Sequence of chain 1.D:
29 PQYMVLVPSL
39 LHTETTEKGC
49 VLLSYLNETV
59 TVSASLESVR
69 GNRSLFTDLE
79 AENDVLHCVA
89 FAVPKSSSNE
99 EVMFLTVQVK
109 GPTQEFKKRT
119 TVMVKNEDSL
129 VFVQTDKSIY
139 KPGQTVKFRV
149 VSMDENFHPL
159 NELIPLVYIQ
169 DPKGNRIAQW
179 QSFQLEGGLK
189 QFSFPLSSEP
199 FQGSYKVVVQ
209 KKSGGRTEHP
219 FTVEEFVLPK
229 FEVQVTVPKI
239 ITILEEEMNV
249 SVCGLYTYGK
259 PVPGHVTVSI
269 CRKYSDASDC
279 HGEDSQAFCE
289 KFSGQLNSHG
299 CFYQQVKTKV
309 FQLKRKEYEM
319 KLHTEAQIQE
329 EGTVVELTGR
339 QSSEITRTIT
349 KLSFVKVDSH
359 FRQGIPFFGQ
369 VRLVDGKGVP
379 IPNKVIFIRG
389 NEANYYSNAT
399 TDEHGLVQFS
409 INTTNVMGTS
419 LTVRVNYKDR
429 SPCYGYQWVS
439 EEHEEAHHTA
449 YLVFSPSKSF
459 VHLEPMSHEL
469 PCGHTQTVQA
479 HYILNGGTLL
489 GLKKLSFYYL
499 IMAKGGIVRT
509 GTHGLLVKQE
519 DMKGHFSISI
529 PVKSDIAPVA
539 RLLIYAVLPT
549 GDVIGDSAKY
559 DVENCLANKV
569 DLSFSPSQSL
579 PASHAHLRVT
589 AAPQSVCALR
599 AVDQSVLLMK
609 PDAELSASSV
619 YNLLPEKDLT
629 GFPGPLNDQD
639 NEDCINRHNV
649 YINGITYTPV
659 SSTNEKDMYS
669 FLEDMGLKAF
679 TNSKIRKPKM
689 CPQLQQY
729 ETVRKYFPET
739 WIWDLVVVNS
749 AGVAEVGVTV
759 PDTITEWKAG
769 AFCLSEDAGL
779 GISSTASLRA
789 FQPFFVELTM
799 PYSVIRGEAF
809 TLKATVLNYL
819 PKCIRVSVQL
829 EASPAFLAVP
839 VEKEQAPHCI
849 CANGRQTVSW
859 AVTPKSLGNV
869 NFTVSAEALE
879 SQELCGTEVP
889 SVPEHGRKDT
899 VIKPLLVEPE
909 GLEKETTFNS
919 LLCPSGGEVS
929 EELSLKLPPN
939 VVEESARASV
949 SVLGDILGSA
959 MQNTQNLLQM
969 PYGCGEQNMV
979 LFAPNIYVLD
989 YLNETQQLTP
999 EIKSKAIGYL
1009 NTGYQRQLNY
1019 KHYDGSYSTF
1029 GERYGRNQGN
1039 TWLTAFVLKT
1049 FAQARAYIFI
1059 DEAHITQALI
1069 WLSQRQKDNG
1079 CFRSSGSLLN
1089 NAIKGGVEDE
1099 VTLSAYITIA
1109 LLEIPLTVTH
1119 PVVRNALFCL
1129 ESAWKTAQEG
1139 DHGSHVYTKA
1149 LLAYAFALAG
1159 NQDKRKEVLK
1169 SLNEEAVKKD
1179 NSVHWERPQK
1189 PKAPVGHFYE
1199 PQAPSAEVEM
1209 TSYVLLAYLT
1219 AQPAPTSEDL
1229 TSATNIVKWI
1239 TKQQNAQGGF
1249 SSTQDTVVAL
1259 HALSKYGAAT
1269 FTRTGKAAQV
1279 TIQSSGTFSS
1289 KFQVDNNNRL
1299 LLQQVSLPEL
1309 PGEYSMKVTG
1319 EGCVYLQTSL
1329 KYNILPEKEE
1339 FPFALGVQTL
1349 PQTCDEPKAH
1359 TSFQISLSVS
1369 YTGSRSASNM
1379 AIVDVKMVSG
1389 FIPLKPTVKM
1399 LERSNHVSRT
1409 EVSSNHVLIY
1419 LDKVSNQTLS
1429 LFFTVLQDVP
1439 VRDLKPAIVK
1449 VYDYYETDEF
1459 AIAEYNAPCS

Binding-site contacts:
Ligand atom C1 contacts residue GLU56 of chain 1.D at 4.2 Å.
Ligand atom C5 contacts residue GLU56 of chain 1.D at 3.4 Å.
Ligand atom C1 contacts residue ASN55 of chain 1.D at 1.4 Å.
Ligand atom O4 contacts residue GLU56 of chain 1.D at 3.0 Å (salt-bridge).
Ligand atom O6 contacts residue GLN112 of chain 1.D at 4.1 Å.
Ligand atom C2 contacts residue PRO29 of chain 1.D at 4.4 Å (hydrophobic).
Ligand atom C8 contacts residue LEU54 of chain 1.D at 4.4 Å (hydrophobic).
Ligand atom N2 contacts residue ASN55 of chain 1.D at 2.9 Å (h-bond).
Ligand atom C8 contacts residue ASN55 of chain 1.D at 3.9 Å.
Ligand atom C4 contacts residue GLU56 of chain 1.D at 3.6 Å.
Ligand atom C3 contacts residue GLU56 of chain 1.D at 3.9 Å.
Ligand atom C7 contacts residue ASN55 of chain 1.D at 3.5 Å.
Ligand atom C5 contacts residue ASN55 of chain 1.D at 3.6 Å.
Ligand atom O7 contacts residue ASN55 of chain 1.D at 3.6 Å.
Ligand atom O6 contacts residue PRO29 of chain 1.D at 3.4 Å.
Ligand atom C6 contacts residue PRO29 of chain 1.D at 4.1 Å (hydrophobic).
Ligand atom C2 contacts residue ASN55 of chain 1.D at 2.5 Å.
Ligand atom O5 contacts residue PRO29 of chain 1.D at 3.5 Å.
Ligand atom C7 contacts residue GLU56 of chain 1.D at 3.8 Å.
Ligand atom C1 contacts residue PRO29 of chain 1.D at 4.0 Å (hydrophobic).
Ligand atom C4 contacts residue ASN55 of chain 1.D at 4.2 Å.
Ligand atom C3 contacts residue ASN55 of chain 1.D at 3.8 Å.
Ligand atom O7 contacts residue GLU56 of chain 1.D at 3.0 Å (salt-bridge).
Ligand atom C6 contacts residue GLU56 of chain 1.D at 3.8 Å.
Ligand atom O5 contacts residue ASN55 of chain 1.D at 2.4 Å (h-bond).
Ligand atom O3 contacts residue GLU56 of chain 1.D at 4.5 Å.
Ligand atom C8 contacts residue GLU56 of chain 1.D at 4.3 Å.
Ligand atom C6 contacts residue GLN112 of chain 1.D at 4.3 Å.
Ligand atom C5 contacts residue PRO29 of chain 1.D at 4.4 Å (hydrophobic).
Ligand atom O5 contacts residue GLU56 of chain 1.D at 4.5 Å.

This protein binds this small molecule.
Small molecule (SMILES): CC(=O)N[C@@H]1[C@@H](O)[C@H](O)[C@@H](CO)O[C@H]1O